The small molecule below binds the protein below.
Small molecule (SMILES): Nc1ccn([C@H]2C[C@H](O[P](=O)(O)OC[C@H]3O[C@@H](n4cnc5c(=O)nc(N)[nH]c54)C[C@@H]3O[P](=O)(O)OC[C@H]3O[C@@H](n4cnc5c(N)ncnc54)C[C@@H]3O)[C@@H](COP(=O)=O)O2)c(=O)n1

Binding-site contacts:
Ligand atom C6 contacts residue VAL495 of chain 37.A at 3.7 Å (hydrophobic).
Ligand atom N1 contacts residue TYR404 of chain 37.A at 3.6 Å.
Ligand atom C2 contacts residue DG3 of chain 37.C at 3.4 Å.
Ligand atom O4' contacts residue DG3 of chain 37.C at 3.2 Å (h-bond).
Ligand atom O6 contacts residue DG3 of chain 37.C at 3.5 Å.
Ligand atom C4 contacts residue DG3 of chain 37.C at 3.5 Å.
Ligand atom C5 contacts residue VAL495 of chain 37.A at 3.0 Å (hydrophobic).
Ligand atom O5' contacts residue ASP401 of chain 37.A at 3.7 Å.
Ligand atom N9 contacts residue DG3 of chain 37.C at 3.6 Å.
Ligand atom N1 contacts residue DG3 of chain 37.C at 3.5 Å.
Ligand atom C6 contacts residue DG3 of chain 37.C at 3.5 Å.
Ligand atom O4' contacts residue ASP401 of chain 37.A at 3.2 Å (salt-bridge).
Ligand atom O4' contacts residue SER403 of chain 37.A at 3.3 Å (h-bond).
Ligand atom C5' contacts residue ASP401 of chain 37.A at 3.5 Å.
Ligand atom N2 contacts residue DG3 of chain 37.C at 3.5 Å (h-bond).
Ligand atom C4 contacts residue PHE487 of chain 37.A at 3.7 Å (hydrophobic).
Ligand atom N4 contacts residue GLU493 of chain 37.A at 2.6 Å (salt-bridge).
Ligand atom OP2 contacts residue HIS496 of chain 37.A at 2.9 Å (h-bond).
Ligand atom C5' contacts residue PHE402 of chain 37.A at 3.4 Å (hydrophobic).
Ligand atom O3' contacts residue ASP401 of chain 37.A at 3.5 Å.
Ligand atom C1' contacts residue SER403 of chain 37.A at 3.2 Å.
Ligand atom N4 contacts residue GLU489 of chain 37.A at 3.7 Å.
Ligand atom N3 contacts residue DG3 of chain 37.C at 3.4 Å.
Ligand atom N3 contacts residue GLU493 of chain 37.A at 3.5 Å (salt-bridge).
Ligand atom O6 contacts residue DG4 of chain 37.C at 3.5 Å (h-bond).
Ligand atom C2 contacts residue TYR404 of chain 37.A at 3.6 Å (hydrophobic).
Ligand atom C5 contacts residue DG3 of chain 37.C at 3.4 Å.
Ligand atom C4' contacts residue ASP401 of chain 37.A at 3.5 Å.
Ligand atom N4 contacts residue VAL495 of chain 37.A at 3.1 Å.
Ligand atom C5' contacts residue SER403 of chain 37.A at 3.2 Å.
Ligand atom C4 contacts residue VAL495 of chain 37.A at 3.1 Å (hydrophobic).
Ligand atom O3' contacts residue SER403 of chain 37.A at 3.5 Å.
Ligand atom C8 contacts residue DG3 of chain 37.C at 3.6 Å.
Ligand atom C4 contacts residue GLU493 of chain 37.A at 3.4 Å.
Ligand atom C2' contacts residue THR494 of chain 37.A at 3.3 Å.
Ligand atom C1' contacts residue DG3 of chain 37.C at 3.7 Å.
Ligand atom N4 contacts residue PHE487 of chain 37.A at 2.9 Å (h-bond).
Ligand atom O3' contacts residue HIS496 of chain 37.A at 3.7 Å.
Ligand atom C6 contacts residue TYR404 of chain 37.A at 3.6 Å (hydrophobic).
Ligand atom O5' contacts residue SER403 of chain 37.A at 3.1 Å (h-bond).

Sequence of chain 37.A:
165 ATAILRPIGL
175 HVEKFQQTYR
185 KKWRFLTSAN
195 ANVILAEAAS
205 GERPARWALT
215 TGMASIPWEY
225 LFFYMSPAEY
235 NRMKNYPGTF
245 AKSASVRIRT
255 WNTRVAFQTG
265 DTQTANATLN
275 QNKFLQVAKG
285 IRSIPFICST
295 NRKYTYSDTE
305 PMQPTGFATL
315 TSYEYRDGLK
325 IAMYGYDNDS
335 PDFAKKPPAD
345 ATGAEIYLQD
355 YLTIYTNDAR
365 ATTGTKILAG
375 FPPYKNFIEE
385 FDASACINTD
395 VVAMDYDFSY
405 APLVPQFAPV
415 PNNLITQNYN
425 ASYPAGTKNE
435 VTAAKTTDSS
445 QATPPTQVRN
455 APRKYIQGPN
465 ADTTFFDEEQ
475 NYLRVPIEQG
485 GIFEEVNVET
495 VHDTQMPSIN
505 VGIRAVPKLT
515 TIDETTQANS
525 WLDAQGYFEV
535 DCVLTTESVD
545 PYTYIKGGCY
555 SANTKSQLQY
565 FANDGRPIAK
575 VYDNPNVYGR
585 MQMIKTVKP